This protein binds this small molecule.
Small molecule (SMILES): O=C(O)c1c(C(=O)O)c(C(=O)O)c(C(=O)O)c(C(=O)O)c1C(=O)O

Sequence of chain 1.B:
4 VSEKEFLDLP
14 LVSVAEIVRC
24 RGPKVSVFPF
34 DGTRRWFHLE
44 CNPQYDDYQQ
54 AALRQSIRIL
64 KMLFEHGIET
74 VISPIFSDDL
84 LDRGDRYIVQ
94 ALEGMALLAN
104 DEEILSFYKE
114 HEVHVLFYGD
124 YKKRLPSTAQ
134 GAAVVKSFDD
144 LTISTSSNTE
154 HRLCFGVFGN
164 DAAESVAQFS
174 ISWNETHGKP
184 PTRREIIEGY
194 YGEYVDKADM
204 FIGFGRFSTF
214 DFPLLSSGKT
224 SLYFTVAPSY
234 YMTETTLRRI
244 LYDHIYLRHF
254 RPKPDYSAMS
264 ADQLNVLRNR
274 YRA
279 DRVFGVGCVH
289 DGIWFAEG

Binding-site contacts:
Ligand atom O61 contacts residue ARG254 of chain 1.A at 3.1 Å.
Ligand atom CO3 contacts residue ARG89 of chain 1.B at 3.7 Å.
Ligand atom C5 contacts residue ARG254 of chain 1.A at 4.2 Å.
Ligand atom O31 contacts residue LYS256 of chain 1.A at 3.1 Å (salt-bridge).
Ligand atom C6 contacts residue ARG254 of chain 1.A at 3.8 Å.
Ligand atom CO6 contacts residue ARG254 of chain 1.A at 4.0 Å.
Ligand atom O11 contacts residue HIS252 of chain 1.A at 4.1 Å.
Ligand atom C2 contacts residue ARG254 of chain 1.A at 3.8 Å.
Ligand atom O12 contacts residue HIS252 of chain 1.A at 2.7 Å.
Ligand atom O32 contacts residue ARG89 of chain 1.B at 3.2 Å (salt-bridge).
Ligand atom C1 contacts residue ARG254 of chain 1.A at 3.6 Å.
Ligand atom O31 contacts residue ARG89 of chain 1.B at 3.0 Å (salt-bridge).
Ligand atom O21 contacts residue ARG254 of chain 1.A at 3.1 Å (salt-bridge).
Ligand atom O51 contacts residue ARG254 of chain 1.A at 4.0 Å.
Ligand atom O31 contacts residue BHC1 of chain 1.G at 4.0 Å.
Ligand atom O12 contacts residue ARG254 of chain 1.A at 3.6 Å.
Ligand atom C3 contacts residue ARG254 of chain 1.A at 4.2 Å.
Ligand atom CO2 contacts residue ARG254 of chain 1.A at 3.8 Å.
Ligand atom CO1 contacts residue HIS252 of chain 1.A at 3.7 Å.
Ligand atom C4 contacts residue ARG254 of chain 1.A at 4.4 Å.
Ligand atom O21 contacts residue LYS256 of chain 1.A at 4.1 Å.
Ligand atom CO1 contacts residue ARG254 of chain 1.A at 4.0 Å.
Ligand atom CO3 contacts residue LYS256 of chain 1.A at 4.2 Å.

Sequence of chain 1.A:
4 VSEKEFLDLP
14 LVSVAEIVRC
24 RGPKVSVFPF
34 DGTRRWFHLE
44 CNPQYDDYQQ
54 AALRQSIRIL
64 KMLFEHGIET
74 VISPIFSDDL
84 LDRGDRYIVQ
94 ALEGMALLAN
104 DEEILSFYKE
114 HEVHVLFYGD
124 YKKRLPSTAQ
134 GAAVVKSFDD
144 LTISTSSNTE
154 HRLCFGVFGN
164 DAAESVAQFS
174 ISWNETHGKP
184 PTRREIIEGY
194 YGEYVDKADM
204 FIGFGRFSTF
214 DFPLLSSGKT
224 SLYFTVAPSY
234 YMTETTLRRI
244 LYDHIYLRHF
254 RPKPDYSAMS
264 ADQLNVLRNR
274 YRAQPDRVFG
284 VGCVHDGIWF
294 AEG